Sequence of chain 1.F:
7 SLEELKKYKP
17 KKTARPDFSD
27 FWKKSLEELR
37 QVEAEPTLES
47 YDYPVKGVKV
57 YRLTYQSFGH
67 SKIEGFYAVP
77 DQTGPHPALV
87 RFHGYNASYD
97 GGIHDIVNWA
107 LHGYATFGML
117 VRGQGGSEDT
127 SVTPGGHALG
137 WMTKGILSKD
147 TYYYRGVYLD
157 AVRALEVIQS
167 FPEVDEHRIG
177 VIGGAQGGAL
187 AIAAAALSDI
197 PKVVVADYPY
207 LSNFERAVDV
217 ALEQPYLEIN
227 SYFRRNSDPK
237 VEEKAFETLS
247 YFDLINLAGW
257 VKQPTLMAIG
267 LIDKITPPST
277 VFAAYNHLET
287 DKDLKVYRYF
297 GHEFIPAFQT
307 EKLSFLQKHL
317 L

Binding-site contacts:
Ligand atom C3 contacts residue ARG230 of chain 1.D at 4.1 Å.
Ligand atom C5 contacts residue PRO302 of chain 1.F at 4.4 Å (hydrophobic).
Ligand atom O3 contacts residue ARG230 of chain 1.D at 4.2 Å.
Ligand atom O3 contacts residue GLU299 of chain 1.F at 2.7 Å (salt-bridge).
Ligand atom O4 contacts residue PHE300 of chain 1.F at 2.7 Å (h-bond).
Ligand atom O4 contacts residue ARG230 of chain 1.D at 3.9 Å.
Ligand atom O4 contacts residue GLU299 of chain 1.F at 2.8 Å (salt-bridge).
Ligand atom C5 contacts residue PHE300 of chain 1.F at 3.6 Å (hydrophobic).
Ligand atom O1 contacts residue TYR95 of chain 1.B at 4.2 Å.
Ligand atom O5 contacts residue TYR95 of chain 1.B at 4.2 Å.
Ligand atom C1 contacts residue TYR95 of chain 1.B at 3.8 Å (hydrophobic).
Ligand atom O5 contacts residue PHE300 of chain 1.F at 4.3 Å.
Ligand atom C3 contacts residue TYR95 of chain 1.B at 4.5 Å (hydrophobic).
Ligand atom O4 contacts residue PHE296 of chain 1.F at 3.8 Å.
Ligand atom C3 contacts residue GLU299 of chain 1.F at 3.4 Å.
Ligand atom C4 contacts residue PHE300 of chain 1.F at 3.3 Å (hydrophobic).
Ligand atom O2 contacts residue TYR95 of chain 1.B at 4.5 Å.
Ligand atom C5 contacts residue TYR95 of chain 1.B at 4.1 Å (hydrophobic).
Ligand atom C4 contacts residue GLU299 of chain 1.F at 3.6 Å.

Sequence of chain 1.B:
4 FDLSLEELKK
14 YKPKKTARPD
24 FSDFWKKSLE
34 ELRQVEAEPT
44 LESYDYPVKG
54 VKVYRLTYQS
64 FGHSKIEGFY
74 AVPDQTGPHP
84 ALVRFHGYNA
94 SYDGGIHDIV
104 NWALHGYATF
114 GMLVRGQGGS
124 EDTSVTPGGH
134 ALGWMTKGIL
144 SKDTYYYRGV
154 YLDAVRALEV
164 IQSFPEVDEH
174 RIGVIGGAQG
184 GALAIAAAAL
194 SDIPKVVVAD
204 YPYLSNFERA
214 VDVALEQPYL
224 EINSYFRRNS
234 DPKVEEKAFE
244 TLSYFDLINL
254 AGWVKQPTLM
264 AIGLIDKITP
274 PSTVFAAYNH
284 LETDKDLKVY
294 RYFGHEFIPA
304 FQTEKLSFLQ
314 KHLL

Sequence of chain 1.D:
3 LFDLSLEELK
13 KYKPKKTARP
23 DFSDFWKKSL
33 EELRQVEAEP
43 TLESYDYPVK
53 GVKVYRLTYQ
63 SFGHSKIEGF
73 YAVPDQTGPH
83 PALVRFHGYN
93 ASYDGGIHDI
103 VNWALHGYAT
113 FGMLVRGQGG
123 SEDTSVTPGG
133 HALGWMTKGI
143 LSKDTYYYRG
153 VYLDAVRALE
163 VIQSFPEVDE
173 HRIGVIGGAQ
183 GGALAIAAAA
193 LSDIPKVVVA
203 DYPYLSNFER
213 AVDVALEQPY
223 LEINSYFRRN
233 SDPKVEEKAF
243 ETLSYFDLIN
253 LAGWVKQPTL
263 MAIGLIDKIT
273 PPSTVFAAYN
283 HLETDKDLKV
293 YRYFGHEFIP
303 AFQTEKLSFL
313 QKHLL

A protein and the small-molecule ligand that binds it are described below.
Small molecule (SMILES): O[C@@H]1[C@@H](O)[C@H](O)OC[C@H]1O